This small molecule binds to this protein.
Small molecule (SMILES): CC(C)CCC[C@@H](C)[C@H]1CC[C@H]2[C@@H]3CC=C4C[C@@H](O)CC[C@]4(C)[C@H]3CC[C@]12C

Binding-site contacts:
Ligand atom C24 contacts residue MET120 of chain 1.A at 4.3 Å (hydrophobic).
Ligand atom C15 contacts residue POV1 of chain 1.DA at 3.8 Å.
Ligand atom C14 contacts residue THR125 of chain 1.A at 3.7 Å.
Ligand atom C27 contacts residue POV1 of chain 1.DA at 3.7 Å.
Ligand atom C15 contacts residue THR127 of chain 1.A at 3.7 Å.
Ligand atom C6 contacts residue LEU126 of chain 1.A at 4.1 Å (hydrophobic).
Ligand atom C16 contacts residue POV1 of chain 1.DA at 4.0 Å.
Ligand atom C5 contacts residue POV1 of chain 1.DA at 4.2 Å.
Ligand atom C20 contacts residue THR125 of chain 1.A at 4.3 Å.
Ligand atom C18 contacts residue THR125 of chain 1.A at 1.5 Å.
Ligand atom C15 contacts residue THR125 of chain 1.A at 4.0 Å.
Ligand atom C11 contacts residue THR125 of chain 1.A at 3.7 Å.
Ligand atom C21 contacts residue TRP116 of chain 1.A at 4.0 Å (hydrophobic).
Ligand atom C19 contacts residue THR125 of chain 1.A at 3.9 Å.
Ligand atom C16 contacts residue THR125 of chain 1.A at 4.5 Å.
Ligand atom C24 contacts residue TRP116 of chain 1.A at 4.3 Å (hydrophobic).
Ligand atom C3 contacts residue POV1 of chain 1.DA at 4.5 Å.
Ligand atom C18 contacts residue LEU126 of chain 1.A at 4.4 Å (hydrophobic).
Ligand atom C4 contacts residue POV1 of chain 1.DA at 4.2 Å.
Ligand atom C23 contacts residue TRP116 of chain 1.A at 3.4 Å (hydrophobic).
Ligand atom C7 contacts residue POV1 of chain 1.DA at 3.7 Å.
Ligand atom C7 contacts residue LEU126 of chain 1.A at 4.3 Å (hydrophobic).
Ligand atom C22 contacts residue TRP116 of chain 1.A at 4.2 Å (hydrophobic).
Ligand atom C16 contacts residue THR127 of chain 1.A at 4.1 Å.
Ligand atom C6 contacts residue POV1 of chain 1.DA at 3.6 Å.
Ligand atom C8 contacts residue THR125 of chain 1.A at 3.7 Å.
Ligand atom C18 contacts residue THR127 of chain 1.A at 4.1 Å.
Ligand atom C13 contacts residue THR125 of chain 1.A at 3.0 Å.
Ligand atom C9 contacts residue THR125 of chain 1.A at 4.2 Å.
Ligand atom C24 contacts residue THR127 of chain 1.A at 4.5 Å.
Ligand atom C20 contacts residue TRP116 of chain 1.A at 4.3 Å (hydrophobic).
Ligand atom C5 contacts residue LEU126 of chain 1.A at 4.4 Å (hydrophobic).
Ligand atom C19 contacts residue LEU126 of chain 1.A at 3.8 Å (hydrophobic).
Ligand atom C19 contacts residue GLN124 of chain 1.A at 4.1 Å.
Ligand atom C17 contacts residue THR125 of chain 1.A at 4.0 Å.
Ligand atom C12 contacts residue THR125 of chain 1.A at 3.6 Å.
Ligand atom C8 contacts residue LEU126 of chain 1.A at 4.4 Å (hydrophobic).

Sequence of chain 1.A:
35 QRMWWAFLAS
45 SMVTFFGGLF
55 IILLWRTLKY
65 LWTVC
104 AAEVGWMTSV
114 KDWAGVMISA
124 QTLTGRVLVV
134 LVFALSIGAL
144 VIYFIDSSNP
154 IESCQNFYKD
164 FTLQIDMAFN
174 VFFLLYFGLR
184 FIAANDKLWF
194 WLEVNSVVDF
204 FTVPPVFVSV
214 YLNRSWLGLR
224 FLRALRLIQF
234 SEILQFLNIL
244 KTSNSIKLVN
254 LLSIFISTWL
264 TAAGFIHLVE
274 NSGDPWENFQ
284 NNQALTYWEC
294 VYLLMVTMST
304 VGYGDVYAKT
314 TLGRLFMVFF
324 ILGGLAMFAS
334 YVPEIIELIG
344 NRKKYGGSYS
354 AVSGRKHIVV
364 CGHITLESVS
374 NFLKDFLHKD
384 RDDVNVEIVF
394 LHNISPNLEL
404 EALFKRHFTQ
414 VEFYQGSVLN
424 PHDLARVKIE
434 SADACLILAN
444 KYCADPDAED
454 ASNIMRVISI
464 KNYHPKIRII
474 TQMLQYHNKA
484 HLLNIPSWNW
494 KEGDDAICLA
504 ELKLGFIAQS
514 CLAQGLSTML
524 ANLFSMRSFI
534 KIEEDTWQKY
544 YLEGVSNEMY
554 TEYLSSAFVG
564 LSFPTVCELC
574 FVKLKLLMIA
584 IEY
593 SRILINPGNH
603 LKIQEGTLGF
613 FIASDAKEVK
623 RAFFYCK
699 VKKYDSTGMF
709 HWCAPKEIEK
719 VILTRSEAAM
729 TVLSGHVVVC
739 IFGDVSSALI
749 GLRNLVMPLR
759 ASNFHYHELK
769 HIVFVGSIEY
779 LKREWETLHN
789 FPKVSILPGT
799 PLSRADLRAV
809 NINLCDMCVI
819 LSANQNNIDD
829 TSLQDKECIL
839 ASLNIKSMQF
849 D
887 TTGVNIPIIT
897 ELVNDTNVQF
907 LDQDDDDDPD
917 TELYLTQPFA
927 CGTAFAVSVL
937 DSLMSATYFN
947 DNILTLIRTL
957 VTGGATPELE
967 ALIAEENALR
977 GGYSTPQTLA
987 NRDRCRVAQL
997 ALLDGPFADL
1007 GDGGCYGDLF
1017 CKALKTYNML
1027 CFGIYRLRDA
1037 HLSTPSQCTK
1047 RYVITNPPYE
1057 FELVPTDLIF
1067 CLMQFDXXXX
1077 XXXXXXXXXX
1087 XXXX